Binding-site contacts:
Ligand atom OP2 contacts residue PRO683 of chain 1.W at 3.3 Å.
Ligand atom C2 contacts residue SER703 of chain 1.W at 2.0 Å.
Ligand atom P contacts residue THR702 of chain 1.W at 3.8 Å.
Ligand atom O4 contacts residue SER550 of chain 1.W at 2.4 Å (h-bond).
Ligand atom OP1 contacts residue ASN618 of chain 1.W at 3.9 Å.
Ligand atom N3 contacts residue SER703 of chain 1.W at 1.1 Å.
Ligand atom O2 contacts residue THR702 of chain 1.W at 2.9 Å.
Ligand atom C2 contacts residue THR702 of chain 1.W at 3.6 Å.
Ligand atom C4 contacts residue SER703 of chain 1.W at 2.2 Å.
Ligand atom C5 contacts residue SER550 of chain 1.W at 3.2 Å.
Ligand atom C2' contacts residue PRO521 of chain 1.W at 4.0 Å (hydrophobic).
Ligand atom O3' contacts residue THR702 of chain 1.W at 4.0 Å.
Ligand atom O2' contacts residue SER347 of chain 1.W at 3.9 Å.
Ligand atom O4 contacts residue ARG198 of chain 1.W at 4.0 Å.
Ligand atom O4' contacts residue ASN180 of chain 1.W at 3.3 Å (h-bond).
Ligand atom C5 contacts residue SER703 of chain 1.W at 3.4 Å.
Ligand atom O2' contacts residue THR702 of chain 1.W at 2.8 Å.
Ligand atom N3 contacts residue ASN553 of chain 1.W at 4.0 Å.
Ligand atom N1 contacts residue THR702 of chain 1.W at 3.9 Å.
Ligand atom OP2 contacts residue GLU313 of chain 1.W at 4.0 Å.
Ligand atom N1 contacts residue SER703 of chain 1.W at 3.2 Å.
Ligand atom C2 contacts residue SER550 of chain 1.W at 4.0 Å.
Ligand atom N3 contacts residue LYS704 of chain 1.W at 3.6 Å.
Ligand atom O2 contacts residue PRO521 of chain 1.W at 3.6 Å.
Ligand atom O4 contacts residue VAL551 of chain 1.W at 4.0 Å.
Ligand atom OP1 contacts residue GLY346 of chain 1.W at 3.0 Å.
Ligand atom C2' contacts residue THR702 of chain 1.W at 3.7 Å.
Ligand atom C4 contacts residue SER550 of chain 1.W at 2.5 Å.
Ligand atom C1' contacts residue ASN180 of chain 1.W at 4.0 Å.
Ligand atom O4 contacts residue SER703 of chain 1.W at 2.7 Å.
Ligand atom N3 contacts residue SER550 of chain 1.W at 3.1 Å (h-bond).
Ligand atom O2 contacts residue LYS398 of chain 1.W at 3.3 Å (salt-bridge).
Ligand atom O5' contacts residue PRO683 of chain 1.W at 3.0 Å.
Ligand atom OP2 contacts residue LEU701 of chain 1.W at 4.0 Å.
Ligand atom OP2 contacts residue THR702 of chain 1.W at 2.9 Å.
Ligand atom O2' contacts residue PRO521 of chain 1.W at 3.0 Å.
Ligand atom OP2 contacts residue ILE619 of chain 1.W at 3.8 Å.
Ligand atom C6 contacts residue SER703 of chain 1.W at 3.8 Å.
Ligand atom C1' contacts residue THR702 of chain 1.W at 3.5 Å.
Ligand atom O2 contacts residue SER703 of chain 1.W at 1.8 Å (h-bond).

A small-molecule ligand and the protein it binds are described below.
Small molecule (SMILES): O=c1ccn([C@@H]2O[C@H](CO[P](=O)(O)O[C@H]3[C@@H](O)[C@H](n4ccc(=O)[nH]c4=O)O[C@@H]3CO[P](=O)(O)O[C@H]3[C@@H](O)[C@H](n4ccc(=O)[nH]c4=O)O[C@@H]3CO[P](=O)(O)O[C@H]3[C@@H](O)[C@H](n4ccc(=O)[nH]c4=O)O[C@@H]3CO[P](=O)(O)O[C@H]3[C@@H](O)[C@H](n4ccc(=O)[nH]c4=O)O[C@@H]3CO[P](=O)(O)O[C@H]3[C@@H](O)[C@H](n4ccc(=O)[nH]c4=O)O[C@@H]3CO[P](=O)(O)O[C@H]3[C@@H](O)[C@H](n4ccc(=O)[nH]c4=O)O[C@@H]3CO[P](=O)(O)O[C@H]3[C@@H](O)[C@H](n4ccc(=O)[nH]c4=O)O[C@@H]3CO[P](=O)(O)O[C@H]3[C@@H](O)[C@H](n4ccc(=O)[nH]c4=O)O[C@@H]3CO)[C@@H](O)[C@H]2O)c(=O)[nH]1

Sequence of chain 1.W:
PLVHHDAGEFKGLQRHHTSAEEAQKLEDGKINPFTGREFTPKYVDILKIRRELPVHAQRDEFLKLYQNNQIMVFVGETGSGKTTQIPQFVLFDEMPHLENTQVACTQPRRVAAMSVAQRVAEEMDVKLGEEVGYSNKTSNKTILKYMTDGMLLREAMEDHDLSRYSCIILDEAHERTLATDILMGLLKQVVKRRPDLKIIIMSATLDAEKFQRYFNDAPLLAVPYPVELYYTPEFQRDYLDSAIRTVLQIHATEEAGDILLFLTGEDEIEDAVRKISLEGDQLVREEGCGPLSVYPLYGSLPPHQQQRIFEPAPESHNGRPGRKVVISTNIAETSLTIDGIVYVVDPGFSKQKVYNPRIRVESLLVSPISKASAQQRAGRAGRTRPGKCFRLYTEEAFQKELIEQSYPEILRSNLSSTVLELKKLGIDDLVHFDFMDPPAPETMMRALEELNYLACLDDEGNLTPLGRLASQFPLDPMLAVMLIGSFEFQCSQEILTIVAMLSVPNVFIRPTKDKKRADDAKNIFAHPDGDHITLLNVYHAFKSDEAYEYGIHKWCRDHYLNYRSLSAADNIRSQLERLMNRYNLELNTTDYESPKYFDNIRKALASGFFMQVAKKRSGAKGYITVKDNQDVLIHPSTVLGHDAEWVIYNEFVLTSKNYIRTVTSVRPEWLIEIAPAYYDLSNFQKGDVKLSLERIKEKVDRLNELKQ